Binding-site contacts:
Ligand atom O3 contacts residue ASN127 of chain 1.C at 2.8 Å (h-bond).
Ligand atom O2 contacts residue GLY213 of chain 1.C at 3.6 Å (h-bond).
Ligand atom C2 contacts residue SER211 of chain 1.C at 4.2 Å.
Ligand atom O4 contacts residue ALA82 of chain 1.C at 3.8 Å.
Ligand atom C3 contacts residue TYR125 of chain 1.C at 3.6 Å (hydrophobic).
Ligand atom C3 contacts residue SER211 of chain 1.C at 4.3 Å.
Ligand atom C1 contacts residue SER211 of chain 1.C at 4.2 Å.
Ligand atom O3 contacts residue GLY104 of chain 1.C at 2.9 Å (h-bond).
Ligand atom C4 contacts residue ALA82 of chain 1.C at 4.2 Å (hydrophobic).
Ligand atom O4 contacts residue ASP83 of chain 1.C at 2.9 Å (salt-bridge).
Ligand atom C2 contacts residue ASN127 of chain 1.C at 4.0 Å.
Ligand atom O6 contacts residue TYR125 of chain 1.C at 3.8 Å.
Ligand atom O3 contacts residue GLY213 of chain 1.C at 3.1 Å (h-bond).
Ligand atom O4 contacts residue GLY214 of chain 1.C at 4.2 Å.
Ligand atom O3 contacts residue LEU212 of chain 1.C at 3.7 Å.
Ligand atom O3 contacts residue ASP83 of chain 1.C at 2.6 Å (salt-bridge).
Ligand atom C4 contacts residue SER211 of chain 1.C at 3.9 Å.
Ligand atom C5 contacts residue TYR125 of chain 1.C at 3.5 Å (hydrophobic).
Ligand atom O2 contacts residue LEU212 of chain 1.C at 3.7 Å.
Ligand atom C3 contacts residue GLY213 of chain 1.C at 4.2 Å.
Ligand atom O3 contacts residue TYR125 of chain 1.C at 4.2 Å.
Ligand atom O2 contacts residue GLU129 of chain 1.C at 3.9 Å.
Ligand atom O4 contacts residue SER211 of chain 1.C at 2.8 Å (h-bond).
Ligand atom C4 contacts residue ASP83 of chain 1.C at 3.1 Å.
Ligand atom C3 contacts residue ASP83 of chain 1.C at 3.4 Å.
Ligand atom C3 contacts residue ASN127 of chain 1.C at 3.2 Å.
Ligand atom C4 contacts residue TYR125 of chain 1.C at 3.6 Å (hydrophobic).
Ligand atom C6 contacts residue ALA82 of chain 1.C at 4.2 Å (hydrophobic).
Ligand atom C5 contacts residue SER211 of chain 1.C at 4.0 Å.
Ligand atom O2 contacts residue ASN127 of chain 1.C at 3.6 Å (h-bond).
Ligand atom O3 contacts residue GLY103 of chain 1.C at 3.6 Å.
Ligand atom C6 contacts residue ASP80 of chain 1.C at 4.1 Å.
Ligand atom C6 contacts residue TYR125 of chain 1.C at 3.6 Å (hydrophobic).
Ligand atom O5 contacts residue SER211 of chain 1.C at 3.4 Å (h-bond).
Ligand atom O4 contacts residue SER211 of chain 1.C at 4.3 Å.
Ligand atom O6 contacts residue ASP80 of chain 1.C at 3.3 Å (salt-bridge).
Ligand atom C6 contacts residue SER211 of chain 1.C at 4.0 Å.
Ligand atom C6 contacts residue GLY214 of chain 1.C at 3.9 Å.
Ligand atom O3 contacts residue GLY214 of chain 1.C at 4.0 Å.
Ligand atom O3 contacts residue SER211 of chain 1.C at 3.1 Å (h-bond).

The protein below binds the small molecule below.
Small molecule (SMILES): OC[C@H]1O[C@@H](O[C@H]2[C@H](O)[C@@H](O)[C@H](O)O[C@@H]2CO)[C@H](O)[C@@H](O)[C@H]1O

Sequence of chain 1.C:
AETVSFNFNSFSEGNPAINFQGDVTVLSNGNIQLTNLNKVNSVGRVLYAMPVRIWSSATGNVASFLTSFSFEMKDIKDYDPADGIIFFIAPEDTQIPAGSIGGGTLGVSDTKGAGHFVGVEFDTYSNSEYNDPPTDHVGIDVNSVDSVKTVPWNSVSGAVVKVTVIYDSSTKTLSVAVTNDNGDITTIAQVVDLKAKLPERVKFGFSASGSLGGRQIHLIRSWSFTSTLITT